Binding-site contacts:
Ligand atom O5 contacts residue ASN105 of chain 39.E at 2.4 Å (h-bond).
Ligand atom O6 contacts residue VAL95 of chain 39.E at 2.9 Å (h-bond).
Ligand atom C7 contacts residue ASN105 of chain 39.E at 3.6 Å.
Ligand atom C6 contacts residue VAL95 of chain 39.E at 3.6 Å (hydrophobic).
Ligand atom C1 contacts residue ASN105 of chain 39.E at 1.4 Å.
Ligand atom N2 contacts residue ASN105 of chain 39.E at 2.9 Å (h-bond).
Ligand atom C5 contacts residue VAL95 of chain 39.E at 4.5 Å (hydrophobic).
Ligand atom O5 contacts residue ALA96 of chain 39.E at 4.5 Å.
Ligand atom O7 contacts residue ASN105 of chain 39.E at 4.0 Å.
Ligand atom C2 contacts residue ASN105 of chain 39.E at 2.5 Å.
Ligand atom O5 contacts residue VAL95 of chain 39.E at 4.5 Å.
Ligand atom C3 contacts residue ASN105 of chain 39.E at 3.8 Å.
Ligand atom C8 contacts residue PRO48 of chain 39.E at 4.4 Å (hydrophobic).
Ligand atom C8 contacts residue TYR50 of chain 39.E at 4.1 Å (hydrophobic).
Ligand atom O6 contacts residue ALA96 of chain 39.E at 4.3 Å.
Ligand atom C4 contacts residue ASN105 of chain 39.E at 4.3 Å.
Ligand atom C5 contacts residue ASN105 of chain 39.E at 3.6 Å.

Sequence of chain 39.E:
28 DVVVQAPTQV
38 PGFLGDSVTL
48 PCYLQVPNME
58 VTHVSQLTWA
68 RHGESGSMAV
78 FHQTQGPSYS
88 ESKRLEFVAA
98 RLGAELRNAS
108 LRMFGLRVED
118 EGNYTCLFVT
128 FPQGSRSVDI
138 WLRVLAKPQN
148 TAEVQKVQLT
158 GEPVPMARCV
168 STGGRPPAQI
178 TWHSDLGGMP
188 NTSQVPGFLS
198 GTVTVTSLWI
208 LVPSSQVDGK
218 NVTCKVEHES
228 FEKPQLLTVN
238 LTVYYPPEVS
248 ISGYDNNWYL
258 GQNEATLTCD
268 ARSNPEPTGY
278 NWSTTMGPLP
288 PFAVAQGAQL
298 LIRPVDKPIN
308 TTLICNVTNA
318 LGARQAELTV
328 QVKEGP

This small molecule binds to this protein.
Small molecule (SMILES): CC(=O)N[C@H]1[C@H](O[C@H]2[C@H](O)[C@@H](NC(C)=O)CO[C@@H]2CO)O[C@H](CO)[C@@H](O[C@@H]2O[C@H](CO)[C@@H](O)[C@H](O)[C@@H]2O)[C@@H]1O